Binding-site contacts:
Ligand atom C4' contacts residue ALA146 of chain 1.B at 3.1 Å (hydrophobic).
Ligand atom O1 contacts residue PHE80 of chain 1.B at 4.1 Å.
Ligand atom CL1 contacts residue TYR20 of chain 1.B at 3.8 Å.
Ligand atom C5 contacts residue PHE141 of chain 1.B at 3.7 Å (hydrophobic).
Ligand atom CL3 contacts residue VAL145 of chain 1.B at 3.6 Å.
Ligand atom CL2 contacts residue TYR239 of chain 1.B at 3.6 Å.
Ligand atom C3 contacts residue PHE141 of chain 1.B at 3.7 Å (hydrophobic).
Ligand atom C4 contacts residue PHE141 of chain 1.B at 3.8 Å (hydrophobic).
Ligand atom CL3 contacts residue ILE246 of chain 1.B at 3.1 Å.
Ligand atom C6' contacts residue TYR20 of chain 1.B at 4.2 Å (hydrophobic).
Ligand atom CL1 contacts residue PRO46 of chain 1.B at 3.8 Å.
Ligand atom C2 contacts residue PHE141 of chain 1.B at 3.6 Å (hydrophobic).
Ligand atom C6' contacts residue PHE23 of chain 1.B at 4.0 Å (hydrophobic).
Ligand atom C2 contacts residue TYR20 of chain 1.B at 3.7 Å (hydrophobic).
Ligand atom O1 contacts residue LYS105 of chain 1.B at 3.1 Å (salt-bridge).
Ligand atom CL4 contacts residue TYR20 of chain 1.B at 3.5 Å.
Ligand atom C3 contacts residue HIS107 of chain 1.B at 4.1 Å.
Ligand atom C5 contacts residue PHE80 of chain 1.B at 3.8 Å (hydrophobic).
Ligand atom C3' contacts residue VAL145 of chain 1.B at 3.4 Å (hydrophobic).
Ligand atom C1' contacts residue VAL145 of chain 1.B at 4.0 Å (hydrophobic).
Ligand atom C4 contacts residue HIS107 of chain 1.B at 3.8 Å.
Ligand atom CL4 contacts residue PHE23 of chain 1.B at 4.1 Å.
Ligand atom C6 contacts residue PHE141 of chain 1.B at 3.7 Å (hydrophobic).
Ligand atom C3' contacts residue ALA146 of chain 1.B at 3.4 Å (hydrophobic).
Ligand atom O1 contacts residue HIS107 of chain 1.B at 2.8 Å (h-bond).
Ligand atom CL2 contacts residue LYS105 of chain 1.B at 3.1 Å.
Ligand atom C2 contacts residue PHE80 of chain 1.B at 4.0 Å (hydrophobic).
Ligand atom CL1 contacts residue HIS107 of chain 1.B at 3.4 Å.
Ligand atom C4 contacts residue LYS105 of chain 1.B at 3.8 Å.
Ligand atom CL3 contacts residue ALA146 of chain 1.B at 3.7 Å.
Ligand atom O1' contacts residue ALA146 of chain 1.B at 3.0 Å (h-bond).
Ligand atom C1 contacts residue PHE141 of chain 1.B at 3.8 Å (hydrophobic).
Ligand atom C6 contacts residue PHE80 of chain 1.B at 4.1 Å (hydrophobic).
Ligand atom C5' contacts residue ALA146 of chain 1.B at 3.8 Å (hydrophobic).
Ligand atom C4 contacts residue PHE80 of chain 1.B at 3.6 Å (hydrophobic).
Ligand atom C3 contacts residue PHE80 of chain 1.B at 3.7 Å (hydrophobic).
Ligand atom C5 contacts residue LYS105 of chain 1.B at 3.9 Å.
Ligand atom C2' contacts residue VAL145 of chain 1.B at 3.3 Å (hydrophobic).
Ligand atom O1' contacts residue GLY147 of chain 1.B at 3.9 Å.
Ligand atom CL1 contacts residue TYR168 of chain 1.B at 4.0 Å.

Sequence of chain 1.B:
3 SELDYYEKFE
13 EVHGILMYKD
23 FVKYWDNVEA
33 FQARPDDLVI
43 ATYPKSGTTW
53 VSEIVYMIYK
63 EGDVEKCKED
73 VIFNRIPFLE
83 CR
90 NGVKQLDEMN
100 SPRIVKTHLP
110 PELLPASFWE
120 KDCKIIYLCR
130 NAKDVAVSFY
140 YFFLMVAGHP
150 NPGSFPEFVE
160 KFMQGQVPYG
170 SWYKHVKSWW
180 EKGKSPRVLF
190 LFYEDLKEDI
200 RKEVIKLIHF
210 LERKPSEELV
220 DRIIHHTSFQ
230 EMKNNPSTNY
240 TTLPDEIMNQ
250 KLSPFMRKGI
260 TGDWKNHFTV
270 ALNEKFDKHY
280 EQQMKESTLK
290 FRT

The protein below binds the small molecule below.
Small molecule (SMILES): Oc1c(Cl)cc(-c2cc(Cl)c(O)c(Cl)c2)cc1Cl